A small-molecule ligand and the protein it binds are described below.
Small molecule (SMILES): CN(C)CC#Cc1ccc(OCCCc2sc(N3CCc4cccc(C(=O)Nc5nc6ccccc6s5)c4C3)nc2C(=O)O)c(F)c1

Sequence of chain 1.A:
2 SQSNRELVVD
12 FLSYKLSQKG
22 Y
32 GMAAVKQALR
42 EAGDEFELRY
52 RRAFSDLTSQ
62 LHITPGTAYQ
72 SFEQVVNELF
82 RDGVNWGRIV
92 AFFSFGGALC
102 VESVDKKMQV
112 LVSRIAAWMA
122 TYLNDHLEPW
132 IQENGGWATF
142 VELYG

Binding-site contacts:
Ligand atom C9 contacts residue ASP57 of chain 1.A at 3.5 Å.
Ligand atom C22 contacts residue SER56 of chain 1.A at 3.3 Å.
Ligand atom O38 contacts residue ALA92 of chain 1.A at 3.5 Å.
Ligand atom C44 contacts residue ASN86 of chain 1.A at 3.6 Å.
Ligand atom C12 contacts residue TYR51 of chain 1.A at 3.4 Å (hydrophobic).
Ligand atom C30 contacts residue GLY88 of chain 1.A at 3.4 Å.
Ligand atom F47 contacts residue VAL91 of chain 1.A at 3.3 Å.
Ligand atom N42 contacts residue PHE55 of chain 1.A at 3.7 Å.
Ligand atom N34 contacts residue SER56 of chain 1.A at 3.2 Å (h-bond).
Ligand atom C11 contacts residue SER95 of chain 1.A at 3.2 Å.
Ligand atom N36 contacts residue LEU58 of chain 1.A at 3.4 Å.
Ligand atom C6 contacts residue ALA43 of chain 1.A at 3.6 Å (hydrophobic).
Ligand atom C3 contacts residue ARG52 of chain 1.A at 3.5 Å.
Ligand atom C25 contacts residue PHE55 of chain 1.A at 3.5 Å (hydrophobic).
Ligand atom C28 contacts residue GLU46 of chain 1.A at 3.6 Å.
Ligand atom C33 contacts residue TYR145 of chain 1.A at 3.4 Å (hydrophobic).
Ligand atom C13 contacts residue TYR145 of chain 1.A at 3.3 Å (hydrophobic).
Ligand atom S41 contacts residue PHE55 of chain 1.A at 3.6 Å.
Ligand atom C7 contacts residue LEU58 of chain 1.A at 3.7 Å (hydrophobic).
Ligand atom O45 contacts residue ASN86 of chain 1.A at 2.9 Å (h-bond).
Ligand atom S40 contacts residue PHE47 of chain 1.A at 3.6 Å.
Ligand atom C21 contacts residue PHE55 of chain 1.A at 3.3 Å (hydrophobic).
Ligand atom C13 contacts residue GLU46 of chain 1.A at 3.6 Å.
Ligand atom C11 contacts residue PHE96 of chain 1.A at 3.5 Å (hydrophobic).
Ligand atom C2 contacts residue TYR145 of chain 1.A at 3.6 Å (hydrophobic).
Ligand atom C4 contacts residue PHE96 of chain 1.A at 3.6 Å (hydrophobic).
Ligand atom N42 contacts residue ARG89 of chain 1.A at 3.3 Å (salt-bridge).
Ligand atom C29 contacts residue TYR145 of chain 1.A at 3.5 Å (hydrophobic).
Ligand atom N35 contacts residue PHE55 of chain 1.A at 3.4 Å.
Ligand atom F47 contacts residue PHE47 of chain 1.A at 3.0 Å.
Ligand atom N36 contacts residue SER56 of chain 1.A at 2.7 Å (h-bond).
Ligand atom C4 contacts residue ARG52 of chain 1.A at 3.5 Å.
Ligand atom C7 contacts residue SER56 of chain 1.A at 3.4 Å.
Ligand atom N34 contacts residue LEU58 of chain 1.A at 3.1 Å (h-bond).
Ligand atom C4 contacts residue SER95 of chain 1.A at 3.5 Å.
Ligand atom O45 contacts residue ARG89 of chain 1.A at 3.1 Å (salt-bridge).
Ligand atom C1 contacts residue TYR145 of chain 1.A at 3.3 Å (hydrophobic).
Ligand atom C18 contacts residue TYR51 of chain 1.A at 3.6 Å (hydrophobic).
Ligand atom C26 contacts residue LEU80 of chain 1.A at 3.6 Å (hydrophobic).
Ligand atom C1 contacts residue GLU46 of chain 1.A at 3.5 Å.